This small molecule binds to this protein.
Small molecule (SMILES): CC(=O)N[C@@H]1[C@@H](O)[C@H](O)[C@@H](CO)O[C@H]1O

Sequence of chain 1.D:
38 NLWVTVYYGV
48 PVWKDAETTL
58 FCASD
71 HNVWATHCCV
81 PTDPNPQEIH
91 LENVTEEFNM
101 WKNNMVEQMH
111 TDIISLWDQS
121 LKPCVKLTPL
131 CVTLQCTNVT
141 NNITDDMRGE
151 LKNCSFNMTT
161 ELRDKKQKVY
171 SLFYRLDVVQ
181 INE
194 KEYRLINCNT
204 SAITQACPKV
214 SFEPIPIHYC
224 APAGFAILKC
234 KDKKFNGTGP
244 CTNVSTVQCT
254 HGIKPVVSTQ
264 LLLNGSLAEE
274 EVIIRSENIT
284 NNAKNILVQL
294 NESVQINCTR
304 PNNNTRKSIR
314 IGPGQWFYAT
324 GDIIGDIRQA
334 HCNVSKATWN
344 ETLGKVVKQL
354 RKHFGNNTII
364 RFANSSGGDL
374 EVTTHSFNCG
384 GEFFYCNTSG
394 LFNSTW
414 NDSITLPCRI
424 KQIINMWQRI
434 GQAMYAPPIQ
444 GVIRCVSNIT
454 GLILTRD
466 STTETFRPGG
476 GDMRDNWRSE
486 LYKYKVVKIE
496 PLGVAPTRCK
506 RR

Binding-site contacts:
Ligand atom C1 contacts residue ASN359 of chain 1.D at 1.5 Å.
Ligand atom C3 contacts residue ASN359 of chain 1.D at 3.9 Å.
Ligand atom O5 contacts residue ASN359 of chain 1.D at 2.4 Å (h-bond).
Ligand atom C5 contacts residue ASN359 of chain 1.D at 3.8 Å.
Ligand atom C8 contacts residue ASN359 of chain 1.D at 3.8 Å.
Ligand atom C2 contacts residue ASN359 of chain 1.D at 2.6 Å.
Ligand atom N2 contacts residue ASN359 of chain 1.D at 3.0 Å (h-bond).
Ligand atom C4 contacts residue ASN359 of chain 1.D at 4.4 Å.
Ligand atom C7 contacts residue ASN359 of chain 1.D at 3.4 Å.
Ligand atom O7 contacts residue ASN359 of chain 1.D at 3.5 Å (h-bond).